Sequence of chain 1.A:
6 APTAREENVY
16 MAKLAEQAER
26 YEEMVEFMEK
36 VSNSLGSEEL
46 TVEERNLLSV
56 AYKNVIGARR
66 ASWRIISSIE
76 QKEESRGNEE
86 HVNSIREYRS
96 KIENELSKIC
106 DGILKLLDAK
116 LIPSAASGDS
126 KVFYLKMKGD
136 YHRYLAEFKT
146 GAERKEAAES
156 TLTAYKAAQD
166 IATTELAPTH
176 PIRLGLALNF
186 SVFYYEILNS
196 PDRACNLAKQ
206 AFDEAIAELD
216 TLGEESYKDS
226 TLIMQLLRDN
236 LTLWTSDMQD

Binding-site contacts:
Ligand atom CE1 contacts residue LEU238 of chain 1.A at 3.4 Å (hydrophobic).
Ligand atom CE1 contacts residue TRP239 of chain 1.A at 3.0 Å (hydrophobic).
Ligand atom O contacts residue ASN235 of chain 1.A at 3.0 Å (h-bond).
Ligand atom CZ contacts residue TRP239 of chain 1.A at 3.3 Å (hydrophobic).
Ligand atom O2P contacts residue LYS58 of chain 1.A at 3.4 Å.
Ligand atom N contacts residue ASN184 of chain 1.A at 2.9 Å (h-bond).
Ligand atom O3P contacts residue ARG138 of chain 1.A at 2.7 Å (salt-bridge).
Ligand atom P contacts residue TYR139 of chain 1.A at 3.7 Å.
Ligand atom N contacts residue ASN235 of chain 1.A at 3.5 Å (h-bond).
Ligand atom P contacts residue ACT1 of chain 1.C at 3.8 Å.
Ligand atom P contacts residue ARG138 of chain 1.A at 3.8 Å.
Ligand atom CB contacts residue LEU231 of chain 1.A at 3.5 Å (hydrophobic).
Ligand atom CB contacts residue GLY180 of chain 1.A at 3.8 Å.
Ligand atom OD1 contacts residue GLY180 of chain 1.A at 3.7 Å.
Ligand atom OXT contacts residue LYS131 of chain 1.A at 3.2 Å (salt-bridge).
Ligand atom OG contacts residue ACT1 of chain 1.C at 3.6 Å (h-bond).
Ligand atom P contacts residue ARG65 of chain 1.A at 3.6 Å.
Ligand atom OG contacts residue LEU231 of chain 1.A at 3.7 Å.
Ligand atom CE2 contacts residue ARG69 of chain 1.A at 3.8 Å.
Ligand atom CB contacts residue ARG69 of chain 1.A at 3.7 Å.
Ligand atom O2P contacts residue TYR139 of chain 1.A at 3.7 Å.
Ligand atom C contacts residue LEU183 of chain 1.A at 3.8 Å (hydrophobic).
Ligand atom CA contacts residue ASN184 of chain 1.A at 3.5 Å.
Ligand atom CE2 contacts residue TRP239 of chain 1.A at 3.8 Å (hydrophobic).
Ligand atom CB contacts residue ASN184 of chain 1.A at 3.5 Å.
Ligand atom O2P contacts residue ACT1 of chain 1.C at 3.0 Å (h-bond).
Ligand atom O1P contacts residue ARG138 of chain 1.A at 3.0 Å (salt-bridge).
Ligand atom CE2 contacts residue TYR190 of chain 1.A at 3.5 Å (hydrophobic).
Ligand atom O contacts residue ACT1 of chain 1.C at 3.5 Å (h-bond).
Ligand atom CB contacts residue ASN235 of chain 1.A at 3.7 Å.
Ligand atom O2P contacts residue ARG65 of chain 1.A at 2.7 Å (salt-bridge).
Ligand atom O1P contacts residue ARG65 of chain 1.A at 2.8 Å (salt-bridge).
Ligand atom CZ contacts residue TYR190 of chain 1.A at 3.4 Å (hydrophobic).
Ligand atom C contacts residue ASN184 of chain 1.A at 3.6 Å.
Ligand atom O3P contacts residue TYR139 of chain 1.A at 2.9 Å (h-bond).
Ligand atom CG contacts residue TRP239 of chain 1.A at 3.7 Å (hydrophobic).
Ligand atom CG contacts residue ARG69 of chain 1.A at 3.8 Å.
Ligand atom N contacts residue LEU183 of chain 1.A at 3.4 Å.
Ligand atom O contacts residue VAL187 of chain 1.A at 3.5 Å.
Ligand atom CD1 contacts residue TRP239 of chain 1.A at 3.2 Å (hydrophobic).

This small molecule binds to this protein.
Small molecule (SMILES): NC(=O)C[C@H](NC(=O)[C@H](COP(=O)(O)O)NC(=O)[C@H](CO)NC(=O)[C@H](Cc1ccccc1)NC(=O)[C@@H](N)Cc1ccc(O)cc1)C(=O)O